A small-molecule ligand and the protein it binds are described below.
Small molecule (SMILES): CN(C)C1CCC(Nc2ncnc3[nH]cc(C4CCOCC4)c23)CC1

Binding-site contacts:
Ligand atom N4 contacts residue TYR103 of chain 1.D at 3.6 Å.
Ligand atom C7 contacts residue LEU159 of chain 1.D at 3.9 Å (hydrophobic).
Ligand atom C18 contacts residue MET33 of chain 1.D at 3.2 Å (hydrophobic).
Ligand atom N4 contacts residue VAL104 of chain 1.D at 2.9 Å (h-bond).
Ligand atom C1 contacts residue ASP113 of chain 1.D at 3.7 Å.
Ligand atom C12 contacts residue TYR103 of chain 1.D at 3.4 Å (hydrophobic).
Ligand atom C9 contacts residue LEU159 of chain 1.D at 3.9 Å (hydrophobic).
Ligand atom N3 contacts residue VAL104 of chain 1.D at 3.8 Å.
Ligand atom N3 contacts residue ALA52 of chain 1.D at 3.6 Å.
Ligand atom C14 contacts residue LEU159 of chain 1.D at 4.0 Å (hydrophobic).
Ligand atom C12 contacts residue LEU159 of chain 1.D at 3.8 Å (hydrophobic).
Ligand atom C9 contacts residue VAL104 of chain 1.D at 3.7 Å (hydrophobic).
Ligand atom C13 contacts residue LEU159 of chain 1.D at 3.8 Å (hydrophobic).
Ligand atom C17 contacts residue TYR103 of chain 1.D at 3.9 Å (hydrophobic).
Ligand atom C11 contacts residue LEU159 of chain 1.D at 3.5 Å (hydrophobic).
Ligand atom C17 contacts residue VAL41 of chain 1.D at 3.9 Å (hydrophobic).
Ligand atom N3 contacts residue MET106 of chain 1.D at 2.9 Å (h-bond).
Ligand atom C6 contacts residue SER110 of chain 1.D at 4.0 Å.
Ligand atom C2 contacts residue GLY34 of chain 1.D at 3.7 Å.
Ligand atom N3 contacts residue TYR105 of chain 1.D at 3.7 Å.
Ligand atom C3 contacts residue VAL41 of chain 1.D at 3.7 Å (hydrophobic).
Ligand atom C16 contacts residue LYS54 of chain 1.D at 3.6 Å.
Ligand atom N4 contacts residue MET106 of chain 1.D at 3.9 Å.
Ligand atom C contacts residue ASP113 of chain 1.D at 3.9 Å.
Ligand atom C18 contacts residue ASP113 of chain 1.D at 3.0 Å.
Ligand atom O contacts residue LYS54 of chain 1.D at 3.2 Å.
Ligand atom C2 contacts residue MET33 of chain 1.D at 3.8 Å (hydrophobic).
Ligand atom C12 contacts residue ALA52 of chain 1.D at 3.9 Å (hydrophobic).
Ligand atom C10 contacts residue ALA52 of chain 1.D at 3.9 Å (hydrophobic).
Ligand atom N contacts residue ASP113 of chain 1.D at 2.9 Å (salt-bridge).
Ligand atom C5 contacts residue LEU159 of chain 1.D at 3.8 Å (hydrophobic).
Ligand atom C16 contacts residue VAL41 of chain 1.D at 3.9 Å (hydrophobic).
Ligand atom N4 contacts residue ALA52 of chain 1.D at 3.5 Å.
Ligand atom C9 contacts residue ALA52 of chain 1.D at 3.4 Å (hydrophobic).
Ligand atom C8 contacts residue MET106 of chain 1.D at 3.4 Å (hydrophobic).
Ligand atom C6 contacts residue ASP113 of chain 1.D at 3.5 Å.
Ligand atom O contacts residue TYR103 of chain 1.D at 3.4 Å (h-bond).
Ligand atom N1 contacts residue VAL41 of chain 1.D at 3.9 Å.
Ligand atom C10 contacts residue LEU159 of chain 1.D at 3.5 Å (hydrophobic).
Ligand atom C9 contacts residue MET106 of chain 1.D at 3.8 Å (hydrophobic).

Sequence of chain 1.D:
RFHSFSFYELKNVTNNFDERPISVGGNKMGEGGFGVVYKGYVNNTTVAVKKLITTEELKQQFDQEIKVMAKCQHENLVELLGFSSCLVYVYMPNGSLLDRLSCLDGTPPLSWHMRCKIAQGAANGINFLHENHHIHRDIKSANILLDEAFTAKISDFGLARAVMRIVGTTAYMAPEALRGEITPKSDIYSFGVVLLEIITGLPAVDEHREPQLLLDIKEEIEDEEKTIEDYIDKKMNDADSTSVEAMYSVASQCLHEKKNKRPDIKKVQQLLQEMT